This small molecule binds to this protein.
Small molecule (SMILES): CC(=O)N[C@H]1CO[C@H](CO)[C@@H](O)[C@@H]1O[C@@H]1O[C@@H](C)[C@@H](O)[C@@H](O)[C@@H]1O

Sequence of chain 1.H:
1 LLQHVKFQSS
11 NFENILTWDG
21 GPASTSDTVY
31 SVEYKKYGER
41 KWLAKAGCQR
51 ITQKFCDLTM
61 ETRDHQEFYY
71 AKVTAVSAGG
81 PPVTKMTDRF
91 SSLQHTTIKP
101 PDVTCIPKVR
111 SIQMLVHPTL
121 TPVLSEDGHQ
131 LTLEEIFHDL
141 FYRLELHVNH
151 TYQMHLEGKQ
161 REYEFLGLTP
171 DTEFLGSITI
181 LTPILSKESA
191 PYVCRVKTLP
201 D

Sequence of chain 1.J:
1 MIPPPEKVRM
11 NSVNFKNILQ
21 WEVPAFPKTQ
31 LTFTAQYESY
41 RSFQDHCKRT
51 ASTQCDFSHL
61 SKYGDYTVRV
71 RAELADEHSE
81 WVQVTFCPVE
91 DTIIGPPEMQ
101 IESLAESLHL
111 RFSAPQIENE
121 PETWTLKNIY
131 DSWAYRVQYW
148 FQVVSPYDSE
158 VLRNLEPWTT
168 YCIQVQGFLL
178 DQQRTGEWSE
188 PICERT

Binding-site contacts:
Ligand atom O7 contacts residue LEU185 of chain 1.H at 4.3 Å.
Ligand atom C4 contacts residue ASN21 of chain 1.I at 4.2 Å.
Ligand atom N2 contacts residue MET25 of chain 1.I at 3.6 Å.
Ligand atom O7 contacts residue ASN21 of chain 1.I at 2.9 Å (h-bond).
Ligand atom C1 contacts residue MET25 of chain 1.I at 4.5 Å (hydrophobic).
Ligand atom N2 contacts residue ASN21 of chain 1.I at 2.9 Å (h-bond).
Ligand atom O5 contacts residue ASN21 of chain 1.I at 2.4 Å (h-bond).
Ligand atom C7 contacts residue ASN21 of chain 1.I at 3.1 Å.
Ligand atom C8 contacts residue MET25 of chain 1.I at 3.7 Å (hydrophobic).
Ligand atom C8 contacts residue ASN21 of chain 1.I at 4.2 Å.
Ligand atom O6 contacts residue TRP124 of chain 1.J at 4.4 Å.
Ligand atom C5 contacts residue ASN21 of chain 1.I at 3.7 Å.
Ligand atom O7 contacts residue SER186 of chain 1.H at 4.5 Å.
Ligand atom C1 contacts residue MET25 of chain 1.I at 4.1 Å (hydrophobic).
Ligand atom C2 contacts residue MET25 of chain 1.I at 4.5 Å (hydrophobic).
Ligand atom C2 contacts residue ASN21 of chain 1.I at 2.5 Å.
Ligand atom C1 contacts residue ASN21 of chain 1.I at 1.4 Å.
Ligand atom O2 contacts residue MET25 of chain 1.I at 4.3 Å.
Ligand atom O5 contacts residue TRP124 of chain 1.J at 4.4 Å.
Ligand atom C7 contacts residue MET25 of chain 1.I at 4.0 Å (hydrophobic).
Ligand atom C3 contacts residue ASN21 of chain 1.I at 3.8 Å.
Ligand atom C3 contacts residue MET25 of chain 1.I at 4.4 Å (hydrophobic).
Ligand atom C8 contacts residue PHE24 of chain 1.I at 3.8 Å (hydrophobic).

Sequence of chain 1.I:
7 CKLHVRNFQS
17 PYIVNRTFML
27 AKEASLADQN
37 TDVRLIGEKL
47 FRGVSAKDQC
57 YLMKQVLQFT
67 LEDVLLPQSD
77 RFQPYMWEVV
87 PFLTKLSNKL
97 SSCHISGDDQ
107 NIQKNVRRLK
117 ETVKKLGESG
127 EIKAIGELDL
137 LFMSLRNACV